Sequence of chain 1.D:
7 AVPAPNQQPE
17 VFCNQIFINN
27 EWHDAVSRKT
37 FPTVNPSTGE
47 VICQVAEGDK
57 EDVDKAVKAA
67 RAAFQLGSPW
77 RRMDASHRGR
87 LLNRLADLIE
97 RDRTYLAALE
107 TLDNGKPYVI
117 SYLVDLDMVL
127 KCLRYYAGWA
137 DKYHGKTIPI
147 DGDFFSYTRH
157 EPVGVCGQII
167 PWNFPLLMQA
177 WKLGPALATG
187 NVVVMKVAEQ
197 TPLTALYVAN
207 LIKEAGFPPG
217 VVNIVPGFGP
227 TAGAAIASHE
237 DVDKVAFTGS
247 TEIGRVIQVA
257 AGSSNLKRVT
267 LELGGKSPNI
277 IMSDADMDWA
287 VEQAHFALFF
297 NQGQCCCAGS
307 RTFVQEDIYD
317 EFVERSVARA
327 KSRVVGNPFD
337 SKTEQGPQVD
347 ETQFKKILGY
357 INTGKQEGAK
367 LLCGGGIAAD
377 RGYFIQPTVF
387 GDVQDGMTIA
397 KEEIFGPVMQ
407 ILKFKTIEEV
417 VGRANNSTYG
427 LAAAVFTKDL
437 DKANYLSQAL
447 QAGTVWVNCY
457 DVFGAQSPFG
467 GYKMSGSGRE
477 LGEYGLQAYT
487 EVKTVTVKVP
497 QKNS

Binding-site contacts:
Ligand atom CC3 contacts residue PHE170 of chain 1.D at 3.3 Å (hydrophobic).
Ligand atom CC4 contacts residue NAD1 of chain 1.EA at 4.1 Å.
Ligand atom CC2 contacts residue PHE459 of chain 1.D at 3.4 Å (hydrophobic).
Ligand atom OC1 contacts residue NAD1 of chain 1.EA at 3.0 Å (h-bond).
Ligand atom CC1 contacts residue PHE170 of chain 1.D at 3.7 Å (hydrophobic).
Ligand atom CC4 contacts residue ASN169 of chain 1.D at 4.1 Å.
Ligand atom OC1 contacts residue CYS302 of chain 1.D at 2.5 Å (h-bond).
Ligand atom CC2 contacts residue PHE170 of chain 1.D at 4.0 Å (hydrophobic).
Ligand atom CC1 contacts residue CYS303 of chain 1.D at 4.3 Å (hydrophobic).
Ligand atom CC4 contacts residue PHE170 of chain 1.D at 4.4 Å (hydrophobic).
Ligand atom CC4 contacts residue CYS302 of chain 1.D at 2.6 Å (hydrophobic).
Ligand atom CC2 contacts residue CYS303 of chain 1.D at 4.0 Å (hydrophobic).
Ligand atom OC1 contacts residue ASN169 of chain 1.D at 3.3 Å (h-bond).
Ligand atom OC1 contacts residue CYS301 of chain 1.D at 4.3 Å.
Ligand atom CC3 contacts residue CYS302 of chain 1.D at 3.5 Å (hydrophobic).
Ligand atom CC2 contacts residue CYS302 of chain 1.D at 3.8 Å (hydrophobic).
Ligand atom CC3 contacts residue ASN169 of chain 1.D at 4.3 Å.
Ligand atom CC1 contacts residue PHE459 of chain 1.D at 3.2 Å (hydrophobic).

The protein below binds the small molecule below.
Small molecule (SMILES): C/C=C/C=O